Binding-site contacts:
Ligand atom C8 contacts residue VAL410 of chain 1.E at 3.8 Å (hydrophobic).
Ligand atom N2 contacts residue ASN271 of chain 1.E at 2.9 Å (h-bond).
Ligand atom O7 contacts residue ASN271 of chain 1.E at 3.4 Å (h-bond).
Ligand atom C2 contacts residue ASN271 of chain 1.E at 2.5 Å.
Ligand atom C6 contacts residue ILE292 of chain 1.E at 3.8 Å (hydrophobic).
Ligand atom C1 contacts residue ILE292 of chain 1.E at 4.2 Å (hydrophobic).
Ligand atom C5 contacts residue ILE292 of chain 1.E at 4.0 Å (hydrophobic).
Ligand atom O6 contacts residue ILE292 of chain 1.E at 3.1 Å.
Ligand atom C7 contacts residue ASN271 of chain 1.E at 3.3 Å.
Ligand atom O5 contacts residue ASN271 of chain 1.E at 2.4 Å (h-bond).
Ligand atom C8 contacts residue ASN271 of chain 1.E at 4.5 Å.
Ligand atom C4 contacts residue ASN271 of chain 1.E at 4.2 Å.
Ligand atom O5 contacts residue ILE292 of chain 1.E at 3.4 Å.
Ligand atom C3 contacts residue ASN271 of chain 1.E at 3.8 Å.
Ligand atom C5 contacts residue ASN271 of chain 1.E at 3.6 Å.
Ligand atom C1 contacts residue ASN271 of chain 1.E at 1.4 Å.

The protein below binds the small molecule below.
Small molecule (SMILES): CC(=O)N[C@H]1[C@H](O[C@H]2[C@H](O)[C@@H](NC(C)=O)CO[C@@H]2CO)O[C@H](CO)[C@@H](O)[C@@H]1O

Sequence of chain 1.E:
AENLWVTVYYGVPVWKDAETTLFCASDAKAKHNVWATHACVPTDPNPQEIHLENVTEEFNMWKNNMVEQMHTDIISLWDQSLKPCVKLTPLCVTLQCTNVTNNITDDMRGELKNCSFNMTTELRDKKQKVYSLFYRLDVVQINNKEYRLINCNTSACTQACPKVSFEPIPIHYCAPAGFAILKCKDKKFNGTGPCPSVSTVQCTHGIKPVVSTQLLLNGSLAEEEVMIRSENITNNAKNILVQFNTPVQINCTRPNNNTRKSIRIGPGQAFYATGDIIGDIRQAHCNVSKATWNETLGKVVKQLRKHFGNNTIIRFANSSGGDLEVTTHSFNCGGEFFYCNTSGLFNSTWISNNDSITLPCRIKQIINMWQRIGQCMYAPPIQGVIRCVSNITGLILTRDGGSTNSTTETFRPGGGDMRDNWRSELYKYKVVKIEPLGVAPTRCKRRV